This protein binds this small molecule.
Small molecule (SMILES): [H]/N=C(/N)c1ccc(C(=O)N[C@@H](Cc2ccc(O)cc2)C(=O)N2CCC(OCC(=O)O)CC2)cc1

Sequence of chain 1.A:
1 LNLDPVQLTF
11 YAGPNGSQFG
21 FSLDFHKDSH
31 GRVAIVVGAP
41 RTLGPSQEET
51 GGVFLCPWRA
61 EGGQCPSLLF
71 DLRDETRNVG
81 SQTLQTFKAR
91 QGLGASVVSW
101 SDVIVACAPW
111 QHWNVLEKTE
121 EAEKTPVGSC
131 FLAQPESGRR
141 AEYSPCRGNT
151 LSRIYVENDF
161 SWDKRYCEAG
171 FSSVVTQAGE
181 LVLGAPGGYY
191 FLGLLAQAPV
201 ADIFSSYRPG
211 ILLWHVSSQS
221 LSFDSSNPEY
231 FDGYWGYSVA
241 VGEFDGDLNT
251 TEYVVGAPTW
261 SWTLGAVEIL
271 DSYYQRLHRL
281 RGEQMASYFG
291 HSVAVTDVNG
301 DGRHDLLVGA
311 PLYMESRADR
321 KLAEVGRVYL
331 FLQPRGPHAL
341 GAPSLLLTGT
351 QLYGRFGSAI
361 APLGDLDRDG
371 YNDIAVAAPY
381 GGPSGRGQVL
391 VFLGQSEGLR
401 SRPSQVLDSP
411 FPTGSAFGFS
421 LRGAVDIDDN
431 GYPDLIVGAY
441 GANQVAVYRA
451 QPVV

Binding-site contacts:
Ligand atom C05 contacts residue ARG216 of chain 1.B at 3.6 Å.
Ligand atom N33 contacts residue TYR189 of chain 1.A at 3.1 Å (h-bond).
Ligand atom C19 contacts residue ARG214 of chain 1.B at 3.7 Å.
Ligand atom C18 contacts residue ARG214 of chain 1.B at 3.5 Å.
Ligand atom O11 contacts residue ARG214 of chain 1.B at 3.4 Å.
Ligand atom C15 contacts residue PHE160 of chain 1.A at 3.5 Å (hydrophobic).
Ligand atom C32 contacts residue LEU192 of chain 1.A at 3.7 Å (hydrophobic).
Ligand atom C30 contacts residue PHE160 of chain 1.A at 3.7 Å (hydrophobic).
Ligand atom O10 contacts residue SER121 of chain 1.B at 3.2 Å.
Ligand atom N33 contacts residue ASP224 of chain 1.A at 2.9 Å (salt-bridge).
Ligand atom O10 contacts residue MG1 of chain 1.V at 2.1 Å.
Ligand atom C24 contacts residue TYR190 of chain 1.A at 3.4 Å (hydrophobic).
Ligand atom O11 contacts residue TYR122 of chain 1.B at 3.3 Å (h-bond).
Ligand atom N23 contacts residue TYR190 of chain 1.A at 3.6 Å.
Ligand atom C31 contacts residue TYR190 of chain 1.A at 3.5 Å (hydrophobic).
Ligand atom C30 contacts residue TYR190 of chain 1.A at 3.5 Å (hydrophobic).
Ligand atom C32 contacts residue SER225 of chain 1.A at 3.8 Å.
Ligand atom C09 contacts residue TYR122 of chain 1.B at 3.6 Å (hydrophobic).
Ligand atom C09 contacts residue ASN215 of chain 1.B at 3.5 Å.
Ligand atom O25 contacts residue TYR190 of chain 1.A at 3.4 Å.
Ligand atom C17 contacts residue TYR190 of chain 1.A at 3.7 Å (hydrophobic).
Ligand atom N34 contacts residue SER225 of chain 1.A at 2.6 Å (h-bond).
Ligand atom C09 contacts residue SER121 of chain 1.B at 3.8 Å.
Ligand atom N34 contacts residue PHE231 of chain 1.A at 3.3 Å.
Ligand atom C28 contacts residue PHE231 of chain 1.A at 3.8 Å (hydrophobic).
Ligand atom O11 contacts residue SER121 of chain 1.B at 3.4 Å.
Ligand atom C28 contacts residue LEU192 of chain 1.A at 3.7 Å (hydrophobic).
Ligand atom C14 contacts residue TYR190 of chain 1.A at 3.8 Å (hydrophobic).
Ligand atom C26 contacts residue TYR190 of chain 1.A at 3.5 Å (hydrophobic).
Ligand atom C09 contacts residue MG1 of chain 1.V at 3.3 Å.
Ligand atom O22 contacts residue ARG214 of chain 1.B at 3.0 Å (salt-bridge).
Ligand atom C08 contacts residue ASN215 of chain 1.B at 3.3 Å.
Ligand atom O11 contacts residue ASN215 of chain 1.B at 3.0 Å (h-bond).
Ligand atom N34 contacts residue ASP224 of chain 1.A at 3.8 Å.
Ligand atom C18 contacts residue TYR166 of chain 1.B at 3.7 Å (hydrophobic).
Ligand atom C05 contacts residue ASN215 of chain 1.B at 3.7 Å.
Ligand atom O10 contacts residue GLU220 of chain 1.B at 3.2 Å (salt-bridge).
Ligand atom O10 contacts residue TYR122 of chain 1.B at 3.6 Å (h-bond).
Ligand atom C04 contacts residue ARG216 of chain 1.B at 3.2 Å.
Ligand atom C32 contacts residue ASP224 of chain 1.A at 3.8 Å.

Sequence of chain 1.B:
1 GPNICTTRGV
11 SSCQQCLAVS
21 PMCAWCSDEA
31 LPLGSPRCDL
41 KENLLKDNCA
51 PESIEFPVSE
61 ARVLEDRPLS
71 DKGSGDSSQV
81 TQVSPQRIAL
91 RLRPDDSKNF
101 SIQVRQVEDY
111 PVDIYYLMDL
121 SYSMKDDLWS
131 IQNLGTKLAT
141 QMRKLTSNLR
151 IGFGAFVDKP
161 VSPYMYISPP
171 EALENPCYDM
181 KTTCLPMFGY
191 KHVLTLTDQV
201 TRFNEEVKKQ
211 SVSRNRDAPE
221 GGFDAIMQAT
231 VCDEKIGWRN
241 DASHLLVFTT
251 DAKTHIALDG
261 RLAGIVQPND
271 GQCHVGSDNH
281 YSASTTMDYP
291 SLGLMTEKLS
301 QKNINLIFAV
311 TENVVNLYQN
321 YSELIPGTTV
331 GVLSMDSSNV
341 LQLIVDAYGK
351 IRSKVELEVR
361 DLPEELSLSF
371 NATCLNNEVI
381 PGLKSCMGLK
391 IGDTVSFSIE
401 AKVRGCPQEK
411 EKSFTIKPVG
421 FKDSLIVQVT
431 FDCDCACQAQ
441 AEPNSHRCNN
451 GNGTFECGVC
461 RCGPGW